Binding-site contacts:
Ligand atom C9 contacts residue TRP122 of chain 1.A at 3.8 Å (hydrophobic).
Ligand atom C13 contacts residue GLU197 of chain 1.A at 3.9 Å.
Ligand atom O7 contacts residue GLY360 of chain 1.A at 3.0 Å (h-bond).
Ligand atom O6 contacts residue GLY360 of chain 1.A at 3.8 Å.
Ligand atom O6 contacts residue PRO359 of chain 1.A at 3.4 Å.
Ligand atom C4 contacts residue GDP1 of chain 1.E at 3.9 Å.
Ligand atom O1 contacts residue GLY48 of chain 1.A at 3.2 Å.
Ligand atom O1 contacts residue GLY360 of chain 1.A at 4.0 Å.
Ligand atom O1 contacts residue VAL362 of chain 1.A at 3.6 Å.
Ligand atom O5 contacts residue ARG281 of chain 1.A at 3.8 Å.
Ligand atom O3 contacts residue ARG281 of chain 1.A at 2.9 Å (salt-bridge).
Ligand atom C1 contacts residue VAL362 of chain 1.A at 3.7 Å (hydrophobic).
Ligand atom C2 contacts residue GLY48 of chain 1.A at 3.6 Å.
Ligand atom C1 contacts residue GLY360 of chain 1.A at 3.7 Å.
Ligand atom O1 contacts residue GDP1 of chain 1.E at 2.8 Å (h-bond).
Ligand atom C15 contacts residue GDP1 of chain 1.E at 3.7 Å.
Ligand atom C5 contacts residue GDP1 of chain 1.E at 3.9 Å.
Ligand atom O6 contacts residue GLU358 of chain 1.A at 3.1 Å (salt-bridge).
Ligand atom N1 contacts residue ILE219 of chain 1.A at 3.4 Å.
Ligand atom O2 contacts residue PHE182 of chain 1.A at 3.9 Å.
Ligand atom C17 contacts residue GLY360 of chain 1.A at 3.3 Å.
Ligand atom N2 contacts residue VAL49 of chain 1.A at 3.9 Å.
Ligand atom N1 contacts residue PHE182 of chain 1.A at 3.2 Å.
Ligand atom C13 contacts residue TRP122 of chain 1.A at 3.6 Å (hydrophobic).
Ligand atom O5 contacts residue GDP1 of chain 1.E at 3.2 Å (h-bond).
Ligand atom C11 contacts residue TRP122 of chain 1.A at 3.3 Å (hydrophobic).
Ligand atom C6 contacts residue THR155 of chain 1.A at 4.0 Å.
Ligand atom C3 contacts residue PHE182 of chain 1.A at 3.8 Å (hydrophobic).
Ligand atom S1 contacts residue PHE182 of chain 1.A at 3.8 Å.
Ligand atom C16 contacts residue GDP1 of chain 1.E at 3.0 Å.
Ligand atom C14 contacts residue ARG281 of chain 1.A at 3.4 Å.
Ligand atom O6 contacts residue GDP1 of chain 1.E at 2.9 Å (h-bond).
Ligand atom C17 contacts residue GDP1 of chain 1.E at 3.3 Å.
Ligand atom N1 contacts residue SER243 of chain 1.A at 3.9 Å.
Ligand atom O6 contacts residue ALA361 of chain 1.A at 3.8 Å.
Ligand atom O7 contacts residue ILE219 of chain 1.A at 3.2 Å.
Ligand atom N1 contacts residue GLY360 of chain 1.A at 3.9 Å.
Ligand atom O4 contacts residue ARG281 of chain 1.A at 3.1 Å (salt-bridge).
Ligand atom O4 contacts residue LEU287 of chain 1.A at 3.1 Å.
Ligand atom C2 contacts residue VAL362 of chain 1.A at 4.0 Å (hydrophobic).

The small molecule below binds the protein below.
Small molecule (SMILES): C[C@@H](O)[C@@H](N)[C@H]1O[C@@H](Sc2ncc(C[C@@H](C(=O)O)[N+](C)(C)C)[nH]2)[C@H](O)[C@@H](O)[C@H]1O

Sequence of chain 1.A:
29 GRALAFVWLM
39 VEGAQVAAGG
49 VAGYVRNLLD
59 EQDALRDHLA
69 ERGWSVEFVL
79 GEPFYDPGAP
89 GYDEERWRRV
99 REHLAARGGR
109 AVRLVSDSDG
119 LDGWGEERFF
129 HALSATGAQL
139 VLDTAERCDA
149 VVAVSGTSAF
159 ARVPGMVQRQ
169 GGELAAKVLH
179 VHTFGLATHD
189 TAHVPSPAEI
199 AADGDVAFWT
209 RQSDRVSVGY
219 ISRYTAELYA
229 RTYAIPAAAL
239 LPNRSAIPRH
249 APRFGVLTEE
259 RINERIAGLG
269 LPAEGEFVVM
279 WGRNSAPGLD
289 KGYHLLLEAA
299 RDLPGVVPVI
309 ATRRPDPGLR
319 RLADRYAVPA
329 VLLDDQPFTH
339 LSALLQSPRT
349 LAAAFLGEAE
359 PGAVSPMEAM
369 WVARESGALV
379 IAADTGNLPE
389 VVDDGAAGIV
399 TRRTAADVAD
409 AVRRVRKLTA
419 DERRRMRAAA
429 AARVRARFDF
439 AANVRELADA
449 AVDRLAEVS